The small molecule below binds the protein below.
Small molecule (SMILES): O=c1[nH]c(=O)c2ncn([C@@H]3O[C@H](COP(=O)(O)OP(=O)(O)OP(=O)(O)O)[C@@H](O)[C@H]3O)c2[nH]1

Sequence of chain 2.B:
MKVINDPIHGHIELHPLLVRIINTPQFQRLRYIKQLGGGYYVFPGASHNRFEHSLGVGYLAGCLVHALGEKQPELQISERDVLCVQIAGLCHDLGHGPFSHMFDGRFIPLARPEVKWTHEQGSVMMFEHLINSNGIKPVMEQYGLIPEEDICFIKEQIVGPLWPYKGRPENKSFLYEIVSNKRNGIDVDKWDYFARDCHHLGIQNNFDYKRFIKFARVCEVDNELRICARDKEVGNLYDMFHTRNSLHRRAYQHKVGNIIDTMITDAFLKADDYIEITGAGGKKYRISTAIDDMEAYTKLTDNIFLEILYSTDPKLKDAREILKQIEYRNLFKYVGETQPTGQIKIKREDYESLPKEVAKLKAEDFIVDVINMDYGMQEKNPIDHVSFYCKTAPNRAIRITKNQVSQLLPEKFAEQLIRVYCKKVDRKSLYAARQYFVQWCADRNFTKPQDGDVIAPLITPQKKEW

Sequence of chain 2.A:
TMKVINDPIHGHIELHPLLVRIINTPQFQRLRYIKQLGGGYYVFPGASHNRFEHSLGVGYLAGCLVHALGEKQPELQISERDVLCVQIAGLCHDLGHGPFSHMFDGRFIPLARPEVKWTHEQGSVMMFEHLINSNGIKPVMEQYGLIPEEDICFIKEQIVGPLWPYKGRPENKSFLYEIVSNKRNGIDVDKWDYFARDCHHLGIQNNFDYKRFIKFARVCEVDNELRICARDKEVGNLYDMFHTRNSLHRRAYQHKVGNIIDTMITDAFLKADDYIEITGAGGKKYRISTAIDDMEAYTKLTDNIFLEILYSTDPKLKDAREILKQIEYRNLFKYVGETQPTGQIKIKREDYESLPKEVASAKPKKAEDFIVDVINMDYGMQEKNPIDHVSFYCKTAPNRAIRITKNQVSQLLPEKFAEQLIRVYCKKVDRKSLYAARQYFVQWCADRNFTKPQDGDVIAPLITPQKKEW

Sequence of chain 1.A:
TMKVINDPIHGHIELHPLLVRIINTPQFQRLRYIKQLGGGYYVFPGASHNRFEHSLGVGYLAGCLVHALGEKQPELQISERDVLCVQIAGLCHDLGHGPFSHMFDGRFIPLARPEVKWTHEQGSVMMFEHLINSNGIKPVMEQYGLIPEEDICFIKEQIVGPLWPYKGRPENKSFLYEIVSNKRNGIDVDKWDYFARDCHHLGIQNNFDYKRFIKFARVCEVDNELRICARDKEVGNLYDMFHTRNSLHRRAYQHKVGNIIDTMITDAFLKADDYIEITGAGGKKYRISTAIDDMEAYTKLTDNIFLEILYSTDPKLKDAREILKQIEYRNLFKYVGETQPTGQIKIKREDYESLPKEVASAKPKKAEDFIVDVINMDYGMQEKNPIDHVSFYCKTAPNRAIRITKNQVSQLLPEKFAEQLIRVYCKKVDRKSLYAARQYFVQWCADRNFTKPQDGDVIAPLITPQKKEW

Binding-site contacts:
Ligand atom C6 contacts residue DTP1 of chain 2.J at 3.4 Å.
Ligand atom O8 contacts residue LYS10 of chain 2.A at 3.3 Å (salt-bridge).
Ligand atom O3 contacts residue DTP1 of chain 2.J at 2.7 Å (h-bond).
Ligand atom O3 contacts residue VAL11 of chain 2.A at 3.4 Å (h-bond).
Ligand atom O8 contacts residue ARG345 of chain 2.B at 2.8 Å (salt-bridge).
Ligand atom N4 contacts residue ILE12 of chain 2.A at 3.4 Å.
Ligand atom O12 contacts residue DTP1 of chain 2.J at 2.4 Å (h-bond).
Ligand atom O11 contacts residue VAL272 of chain 2.B at 3.3 Å.
Ligand atom N3 contacts residue TYR49 of chain 2.B at 3.2 Å (h-bond).
Ligand atom N3 contacts residue ARG39 of chain 2.A at 3.0 Å (salt-bridge).
Ligand atom C7 contacts residue ARG345 of chain 2.B at 3.3 Å.
Ligand atom C4 contacts residue DTP1 of chain 2.J at 3.4 Å.
Ligand atom N1 contacts residue ASN31 of chain 2.A at 2.9 Å (h-bond).
Ligand atom O12 contacts residue MG1 of chain 2.F at 2.4 Å.
Ligand atom O15 contacts residue LYS349 of chain 2.B at 2.9 Å (salt-bridge).
Ligand atom C5 contacts residue ARG345 of chain 2.B at 3.4 Å.
Ligand atom N2 contacts residue LYS10 of chain 2.A at 3.4 Å (salt-bridge).
Ligand atom C10 contacts residue ILE12 of chain 2.A at 3.3 Å (hydrophobic).
Ligand atom C9 contacts residue ARG345 of chain 2.B at 3.3 Å.
Ligand atom O9 contacts residue MG1 of chain 2.F at 2.2 Å.
Ligand atom O15 contacts residue LYS417 of chain 1.A at 3.2 Å (salt-bridge).
Ligand atom O2 contacts residue VAL11 of chain 2.A at 2.5 Å (h-bond).
Ligand atom O14 contacts residue DTP1 of chain 2.J at 2.9 Å (h-bond).
Ligand atom C10 contacts residue VAL50 of chain 2.B at 3.3 Å (hydrophobic).
Ligand atom O6 contacts residue ARG39 of chain 2.A at 2.9 Å (salt-bridge).
Ligand atom N2 contacts residue ARG345 of chain 2.B at 3.4 Å.
Ligand atom O1 contacts residue LYS10 of chain 2.A at 2.5 Å (salt-bridge).
Ligand atom O14 contacts residue LYS417 of chain 1.A at 2.7 Å (salt-bridge).
Ligand atom C2 contacts residue LYS10 of chain 2.A at 3.3 Å.
Ligand atom C10 contacts residue TYR49 of chain 2.B at 3.2 Å (hydrophobic).
Ligand atom O5 contacts residue ARG345 of chain 2.B at 2.7 Å (salt-bridge).
Ligand atom C8 contacts residue DTP1 of chain 2.J at 3.1 Å.
Ligand atom O6 contacts residue GLN36 of chain 2.A at 3.1 Å (h-bond).
Ligand atom C2 contacts residue ARG345 of chain 2.B at 3.5 Å.
Ligand atom O4 contacts residue ARG345 of chain 2.B at 3.0 Å (salt-bridge).
Ligand atom O9 contacts residue DTP1 of chain 2.J at 3.0 Å (h-bond).
Ligand atom O9 contacts residue LYS10 of chain 2.A at 3.4 Å.
Ligand atom O1 contacts residue ASN31 of chain 2.A at 2.7 Å (h-bond).
Ligand atom O2 contacts residue ILE12 of chain 2.A at 3.2 Å.
Ligand atom O14 contacts residue MG1 of chain 2.F at 2.2 Å.